This protein binds this small molecule.
Small molecule (SMILES): Fc1ccc([C@@H]2CCNC[C@H]2COc2ccc3c(c2)OCO3)cc1

Sequence of chain 1.A:
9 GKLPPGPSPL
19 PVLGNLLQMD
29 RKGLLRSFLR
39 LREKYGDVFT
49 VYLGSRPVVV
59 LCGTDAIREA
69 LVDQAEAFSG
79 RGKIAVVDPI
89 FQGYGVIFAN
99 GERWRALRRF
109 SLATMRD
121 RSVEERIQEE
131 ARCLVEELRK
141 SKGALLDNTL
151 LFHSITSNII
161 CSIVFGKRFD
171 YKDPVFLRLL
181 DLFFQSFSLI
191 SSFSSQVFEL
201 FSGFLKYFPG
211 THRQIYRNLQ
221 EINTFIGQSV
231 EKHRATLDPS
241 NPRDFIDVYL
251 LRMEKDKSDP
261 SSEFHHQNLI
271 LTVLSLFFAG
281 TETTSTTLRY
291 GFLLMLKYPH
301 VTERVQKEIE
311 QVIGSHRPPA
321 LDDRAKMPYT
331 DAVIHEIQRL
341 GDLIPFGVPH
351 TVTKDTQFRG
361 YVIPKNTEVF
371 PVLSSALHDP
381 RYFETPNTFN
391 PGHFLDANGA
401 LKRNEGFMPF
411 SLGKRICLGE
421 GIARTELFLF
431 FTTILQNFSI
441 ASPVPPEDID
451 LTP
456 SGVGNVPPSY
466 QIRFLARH

Binding-site contacts:
Ligand atom CAU contacts residue PHE346 of chain 1.A at 3.7 Å (hydrophobic).
Ligand atom CAL contacts residue GLU199 of chain 1.A at 3.5 Å.
Ligand atom CAE contacts residue ALA279 of chain 1.A at 4.1 Å (hydrophobic).
Ligand atom CAD contacts residue VAL458 of chain 1.A at 4.0 Å (hydrophobic).
Ligand atom OAO contacts residue VAL458 of chain 1.A at 3.5 Å.
Ligand atom FAA contacts residue ARG79 of chain 1.A at 4.2 Å.
Ligand atom CAC contacts residue ILE95 of chain 1.A at 4.2 Å (hydrophobic).
Ligand atom FAA contacts residue VAL348 of chain 1.A at 3.8 Å.
Ligand atom OAQ contacts residue ILE82 of chain 1.A at 3.6 Å.
Ligand atom CAV contacts residue ILE82 of chain 1.A at 3.9 Å (hydrophobic).
Ligand atom CAI contacts residue PHE187 of chain 1.A at 3.4 Å (hydrophobic).
Ligand atom CAB contacts residue VAL348 of chain 1.A at 3.9 Å (hydrophobic).
Ligand atom CAD contacts residue GLY347 of chain 1.A at 3.2 Å.
Ligand atom CAF contacts residue PHE278 of chain 1.A at 3.7 Å (hydrophobic).
Ligand atom CAV contacts residue VAL458 of chain 1.A at 4.1 Å (hydrophobic).
Ligand atom CAG contacts residue PRO349 of chain 1.A at 4.0 Å (hydrophobic).
Ligand atom CAT contacts residue PHE278 of chain 1.A at 4.0 Å (hydrophobic).
Ligand atom CAR contacts residue VAL348 of chain 1.A at 3.5 Å (hydrophobic).
Ligand atom CAC contacts residue VAL348 of chain 1.A at 3.5 Å (hydrophobic).
Ligand atom CAI contacts residue PHE278 of chain 1.A at 3.9 Å (hydrophobic).
Ligand atom CAM contacts residue VAL458 of chain 1.A at 3.9 Å (hydrophobic).
Ligand atom CAI contacts residue GLU282 of chain 1.A at 3.9 Å.
Ligand atom OAQ contacts residue GLU199 of chain 1.A at 4.0 Å.
Ligand atom CAH contacts residue VAL458 of chain 1.A at 3.6 Å (hydrophobic).
Ligand atom CAF contacts residue VAL348 of chain 1.A at 3.9 Å (hydrophobic).
Ligand atom NAN contacts residue GLU282 of chain 1.A at 3.3 Å (salt-bridge).
Ligand atom CAM contacts residue ILE344 of chain 1.A at 4.0 Å (hydrophobic).
Ligand atom CAF contacts residue ILE82 of chain 1.A at 3.9 Å (hydrophobic).
Ligand atom CAG contacts residue PHE346 of chain 1.A at 3.6 Å (hydrophobic).
Ligand atom OAP contacts residue PHE346 of chain 1.A at 3.5 Å.
Ligand atom CAH contacts residue ILE82 of chain 1.A at 3.5 Å (hydrophobic).
Ligand atom CAB contacts residue ALA279 of chain 1.A at 3.7 Å (hydrophobic).
Ligand atom CAB contacts residue HEM1 of chain 1.B at 4.0 Å.
Ligand atom OAP contacts residue PHE370 of chain 1.A at 3.8 Å.
Ligand atom FAA contacts residue ILE95 of chain 1.A at 3.5 Å.
Ligand atom CAG contacts residue GLY347 of chain 1.A at 3.2 Å.
Ligand atom CAJ contacts residue PHE278 of chain 1.A at 3.4 Å (hydrophobic).
Ligand atom FAA contacts residue HEM1 of chain 1.B at 3.4 Å.
Ligand atom CAS contacts residue VAL458 of chain 1.A at 3.6 Å (hydrophobic).
Ligand atom CAS contacts residue ILE82 of chain 1.A at 3.9 Å (hydrophobic).